Sequence of chain 1.K:
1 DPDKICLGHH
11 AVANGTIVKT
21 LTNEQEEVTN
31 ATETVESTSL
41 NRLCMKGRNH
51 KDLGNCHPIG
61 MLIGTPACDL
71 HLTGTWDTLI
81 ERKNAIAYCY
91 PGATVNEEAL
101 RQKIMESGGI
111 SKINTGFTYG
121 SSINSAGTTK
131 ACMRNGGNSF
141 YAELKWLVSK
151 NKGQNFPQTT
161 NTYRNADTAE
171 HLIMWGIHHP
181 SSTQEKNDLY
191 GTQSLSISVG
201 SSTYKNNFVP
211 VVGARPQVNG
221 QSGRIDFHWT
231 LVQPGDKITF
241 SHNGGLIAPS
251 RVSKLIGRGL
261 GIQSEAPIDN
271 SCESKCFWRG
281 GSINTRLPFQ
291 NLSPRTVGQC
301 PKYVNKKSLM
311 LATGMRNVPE

Sequence of chain 1.D:
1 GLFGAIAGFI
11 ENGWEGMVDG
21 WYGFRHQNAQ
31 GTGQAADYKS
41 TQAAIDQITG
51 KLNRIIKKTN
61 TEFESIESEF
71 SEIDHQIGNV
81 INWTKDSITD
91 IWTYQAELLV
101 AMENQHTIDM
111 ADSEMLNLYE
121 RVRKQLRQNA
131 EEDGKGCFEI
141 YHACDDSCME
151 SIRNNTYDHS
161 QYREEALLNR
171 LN

This protein binds this small molecule.
Small molecule (SMILES): CC(=O)N[C@H]1[C@H](O[C@H]2[C@H](O)[C@@H](NC(C)=O)CO[C@@H]2CO)O[C@H](CO)[C@@H](O[C@@H]2O[C@H](CO)[C@@H](O)[C@H](O)[C@@H]2O)[C@@H]1O

Binding-site contacts:
Ligand atom C6 contacts residue ARG258 of chain 1.K at 4.4 Å.
Ligand atom C7 contacts residue GLU106 of chain 1.K at 4.1 Å.
Ligand atom C1 contacts residue ASN82 of chain 1.D at 1.4 Å.
Ligand atom C2 contacts residue CA1 of chain 1.U at 4.0 Å.
Ligand atom C5 contacts residue ASN82 of chain 1.D at 3.6 Å.
Ligand atom N2 contacts residue GLY78 of chain 1.D at 4.5 Å.
Ligand atom O5 contacts residue ASN82 of chain 1.D at 2.3 Å (h-bond).
Ligand atom C7 contacts residue ASN82 of chain 1.D at 3.6 Å.
Ligand atom O7 contacts residue CA1 of chain 1.U at 2.3 Å.
Ligand atom C4 contacts residue ASN82 of chain 1.D at 4.2 Å.
Ligand atom O7 contacts residue GLU106 of chain 1.K at 2.9 Å (salt-bridge).
Ligand atom N2 contacts residue ASN82 of chain 1.D at 3.0 Å (h-bond).
Ligand atom O7 contacts residue ASN79 of chain 1.D at 2.9 Å (h-bond).
Ligand atom N2 contacts residue CA1 of chain 1.U at 4.0 Å.
Ligand atom O7 contacts residue ASN82 of chain 1.D at 3.9 Å.
Ligand atom C3 contacts residue ASN82 of chain 1.D at 3.8 Å.
Ligand atom C8 contacts residue GLY78 of chain 1.D at 4.0 Å.
Ligand atom C8 contacts residue CA1 of chain 1.U at 4.3 Å.
Ligand atom C8 contacts residue HIS75 of chain 1.D at 3.3 Å.
Ligand atom O7 contacts residue HIS75 of chain 1.D at 3.9 Å.
Ligand atom N2 contacts residue ASN79 of chain 1.D at 4.4 Å.
Ligand atom C7 contacts residue HIS75 of chain 1.D at 4.1 Å.
Ligand atom C2 contacts residue ASN82 of chain 1.D at 2.4 Å.
Ligand atom C7 contacts residue CA1 of chain 1.U at 3.3 Å.
Ligand atom C8 contacts residue ASN79 of chain 1.D at 3.4 Å.
Ligand atom C7 contacts residue ASN79 of chain 1.D at 3.3 Å.
Ligand atom O6 contacts residue ARG258 of chain 1.K at 3.4 Å.